Sequence of chain 1.A:
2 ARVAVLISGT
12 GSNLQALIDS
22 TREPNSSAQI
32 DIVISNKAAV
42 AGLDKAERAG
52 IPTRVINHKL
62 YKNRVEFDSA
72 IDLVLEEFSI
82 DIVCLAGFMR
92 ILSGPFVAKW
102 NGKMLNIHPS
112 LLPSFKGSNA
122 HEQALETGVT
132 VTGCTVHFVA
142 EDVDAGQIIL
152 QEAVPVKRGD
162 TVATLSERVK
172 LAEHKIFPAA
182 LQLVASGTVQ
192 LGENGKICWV

A small-molecule ligand and the protein it binds are described below.
Small molecule (SMILES): Nc1nc2[nH]c(CCNc3ccc(C(=O)N[C@@H](CCC(=O)O)C(=O)O)cc3)cc2c(=O)[nH]1

Binding-site contacts:
Ligand atom C7 contacts residue ARG91 of chain 1.A at 3.6 Å.
Ligand atom N3 contacts residue ALA141 of chain 1.A at 3.4 Å (h-bond).
Ligand atom O1 contacts residue VAL140 of chain 1.A at 3.8 Å.
Ligand atom C3 contacts residue ALA141 of chain 1.A at 3.5 Å (hydrophobic).
Ligand atom C12 contacts residue ILE92 of chain 1.A at 3.9 Å (hydrophobic).
Ligand atom N6 contacts residue MET90 of chain 1.A at 3.6 Å (h-bond).
Ligand atom C4 contacts residue LEU93 of chain 1.A at 3.9 Å (hydrophobic).
Ligand atom N2 contacts residue ILE92 of chain 1.A at 3.8 Å.
Ligand atom C10 contacts residue VAL144 of chain 1.A at 3.7 Å (hydrophobic).
Ligand atom O1 contacts residue HIS138 of chain 1.A at 3.6 Å.
Ligand atom O4 contacts residue ILE92 of chain 1.A at 3.2 Å (h-bond).
Ligand atom C8 contacts residue PHE89 of chain 1.A at 3.3 Å (hydrophobic).
Ligand atom O4 contacts residue ARG91 of chain 1.A at 3.7 Å.
Ligand atom O4 contacts residue ARG65 of chain 1.A at 3.9 Å.
Ligand atom C13 contacts residue MET90 of chain 1.A at 3.4 Å (hydrophobic).
Ligand atom O1 contacts residue VAL144 of chain 1.A at 3.6 Å.
Ligand atom N5 contacts residue GAR1 of chain 1.B at 3.2 Å (h-bond).
Ligand atom N1 contacts residue VAL140 of chain 1.A at 3.5 Å.
Ligand atom N3 contacts residue GLU142 of chain 1.A at 3.1 Å (salt-bridge).
Ligand atom C18 contacts residue MET90 of chain 1.A at 3.5 Å (hydrophobic).
Ligand atom N2 contacts residue LEU93 of chain 1.A at 3.1 Å (h-bond).
Ligand atom C7 contacts residue PHE89 of chain 1.A at 3.2 Å (hydrophobic).
Ligand atom C2 contacts residue VAL140 of chain 1.A at 3.5 Å (hydrophobic).
Ligand atom C2 contacts residue ALA141 of chain 1.A at 3.7 Å (hydrophobic).
Ligand atom C5 contacts residue ARG91 of chain 1.A at 3.6 Å.
Ligand atom N4 contacts residue ILE92 of chain 1.A at 3.8 Å.
Ligand atom C7 contacts residue ASN107 of chain 1.A at 3.8 Å.
Ligand atom N1 contacts residue VAL144 of chain 1.A at 3.7 Å.
Ligand atom O1 contacts residue ALA141 of chain 1.A at 3.8 Å.
Ligand atom C2 contacts residue ASP145 of chain 1.A at 3.7 Å.
Ligand atom N4 contacts residue ARG91 of chain 1.A at 2.9 Å (salt-bridge).
Ligand atom N3 contacts residue LEU93 of chain 1.A at 3.1 Å (h-bond).
Ligand atom N1 contacts residue ALA141 of chain 1.A at 2.8 Å (h-bond).
Ligand atom C9 contacts residue GAR1 of chain 1.B at 3.5 Å.
Ligand atom C8 contacts residue ASN107 of chain 1.A at 3.6 Å.
Ligand atom O1 contacts residue ASP145 of chain 1.A at 2.9 Å (salt-bridge).
Ligand atom N3 contacts residue VAL98 of chain 1.A at 3.7 Å.
Ligand atom C8 contacts residue GAR1 of chain 1.B at 3.5 Å.
Ligand atom C14 contacts residue MET90 of chain 1.A at 3.8 Å (hydrophobic).
Ligand atom C2 contacts residue VAL144 of chain 1.A at 3.8 Å (hydrophobic).